A protein and the small-molecule ligand that binds it are described below.
Small molecule (SMILES): CC(=O)N[C@@H]1[C@@H](O)[C@H](O)[C@@H](CO)O[C@H]1O

Binding-site contacts:
Ligand atom O6 contacts residue LEU151 of chain 22.B at 3.4 Å.
Ligand atom O5 contacts residue SER79 of chain 22.B at 4.4 Å.
Ligand atom O7 contacts residue ASP85 of chain 22.B at 4.3 Å.
Ligand atom O5 contacts residue SER89 of chain 22.B at 4.1 Å.
Ligand atom C4 contacts residue LEU151 of chain 22.B at 4.4 Å (hydrophobic).
Ligand atom C3 contacts residue ASN87 of chain 22.B at 3.7 Å.
Ligand atom C4 contacts residue ASN87 of chain 22.B at 4.2 Å.
Ligand atom C5 contacts residue SER89 of chain 22.B at 4.3 Å.
Ligand atom C7 contacts residue ASN87 of chain 22.B at 3.6 Å.
Ligand atom O5 contacts residue ASN87 of chain 22.B at 2.3 Å (h-bond).
Ligand atom C2 contacts residue ASN87 of chain 22.B at 2.4 Å.
Ligand atom C5 contacts residue LEU151 of chain 22.B at 4.1 Å (hydrophobic).
Ligand atom C1 contacts residue ASN87 of chain 22.B at 1.4 Å.
Ligand atom C6 contacts residue LEU151 of chain 22.B at 3.8 Å (hydrophobic).
Ligand atom O7 contacts residue ASN87 of chain 22.B at 3.9 Å.
Ligand atom O4 contacts residue LEU151 of chain 22.B at 3.7 Å.
Ligand atom N2 contacts residue ASN87 of chain 22.B at 2.9 Å (h-bond).
Ligand atom C1 contacts residue SER89 of chain 22.B at 4.5 Å.
Ligand atom C5 contacts residue ASN87 of chain 22.B at 3.7 Å.

Sequence of chain 22.B:
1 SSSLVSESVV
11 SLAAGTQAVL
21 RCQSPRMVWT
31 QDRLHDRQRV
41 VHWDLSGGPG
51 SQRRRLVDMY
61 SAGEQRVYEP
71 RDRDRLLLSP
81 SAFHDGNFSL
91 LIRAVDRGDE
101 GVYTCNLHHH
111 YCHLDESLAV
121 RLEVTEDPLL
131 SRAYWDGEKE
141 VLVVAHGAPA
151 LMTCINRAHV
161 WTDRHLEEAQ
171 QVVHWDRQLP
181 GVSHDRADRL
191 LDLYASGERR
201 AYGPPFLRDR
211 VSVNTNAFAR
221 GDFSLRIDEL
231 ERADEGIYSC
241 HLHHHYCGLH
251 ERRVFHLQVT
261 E